Sequence of chain 1.A:
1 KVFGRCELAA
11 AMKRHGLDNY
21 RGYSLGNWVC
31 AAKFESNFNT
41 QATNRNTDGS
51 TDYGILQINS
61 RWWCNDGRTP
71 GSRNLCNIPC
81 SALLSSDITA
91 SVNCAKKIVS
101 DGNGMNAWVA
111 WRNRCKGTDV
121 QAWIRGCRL

Binding-site contacts:
Ligand atom C8 contacts residue TRP108 of chain 1.A at 3.6 Å (hydrophobic).
Ligand atom O1 contacts residue GLU35 of chain 1.A at 2.8 Å (salt-bridge).
Ligand atom O1 contacts residue ALA107 of chain 1.A at 3.8 Å.
Ligand atom C8 contacts residue ILE98 of chain 1.A at 3.8 Å (hydrophobic).
Ligand atom C7 contacts residue TRP108 of chain 1.A at 4.1 Å (hydrophobic).
Ligand atom O6 contacts residue VAL109 of chain 1.A at 3.9 Å.
Ligand atom C2 contacts residue GLN57 of chain 1.A at 3.2 Å.
Ligand atom C5 contacts residue VAL109 of chain 1.A at 3.7 Å (hydrophobic).
Ligand atom N2 contacts residue TRP108 of chain 1.A at 4.0 Å.
Ligand atom C2 contacts residue ALA107 of chain 1.A at 3.9 Å (hydrophobic).
Ligand atom C7 contacts residue GLN57 of chain 1.A at 3.8 Å.
Ligand atom O5 contacts residue VAL109 of chain 1.A at 4.1 Å.
Ligand atom C7 contacts residue ASN59 of chain 1.A at 4.2 Å.
Ligand atom C3 contacts residue ASN59 of chain 1.A at 4.0 Å.
Ligand atom O5 contacts residue GLN57 of chain 1.A at 3.7 Å.
Ligand atom O5 contacts residue GLU35 of chain 1.A at 3.6 Å.
Ligand atom C8 contacts residue ALA107 of chain 1.A at 3.4 Å (hydrophobic).
Ligand atom C5 contacts residue ASP52 of chain 1.A at 4.0 Å.
Ligand atom O7 contacts residue ILE58 of chain 1.A at 3.5 Å.
Ligand atom C3 contacts residue ALA107 of chain 1.A at 3.9 Å (hydrophobic).
Ligand atom C1 contacts residue GLU35 of chain 1.A at 3.6 Å.
Ligand atom C7 contacts residue ALA107 of chain 1.A at 3.6 Å (hydrophobic).
Ligand atom N2 contacts residue GLN57 of chain 1.A at 3.7 Å.
Ligand atom N2 contacts residue ALA107 of chain 1.A at 3.0 Å (h-bond).
Ligand atom O3 contacts residue ASN59 of chain 1.A at 3.1 Å (h-bond).
Ligand atom C1 contacts residue GLN57 of chain 1.A at 3.2 Å.
Ligand atom O4 contacts residue ASN59 of chain 1.A at 4.0 Å.
Ligand atom O1 contacts residue TRP108 of chain 1.A at 3.5 Å.
Ligand atom C6 contacts residue ASP52 of chain 1.A at 3.2 Å.
Ligand atom O6 contacts residue ASP52 of chain 1.A at 4.2 Å.
Ligand atom C2 contacts residue ASP52 of chain 1.A at 4.2 Å.
Ligand atom O7 contacts residue ASN59 of chain 1.A at 3.0 Å (h-bond).
Ligand atom C4 contacts residue ASN59 of chain 1.A at 3.8 Å.
Ligand atom C6 contacts residue ASN46 of chain 1.A at 3.5 Å.
Ligand atom O6 contacts residue ASN46 of chain 1.A at 3.9 Å.
Ligand atom O7 contacts residue TRP63 of chain 1.A at 3.8 Å.
Ligand atom O7 contacts residue GLN57 of chain 1.A at 3.5 Å (h-bond).
Ligand atom O1 contacts residue VAL109 of chain 1.A at 3.1 Å (h-bond).
Ligand atom C4 contacts residue ASP52 of chain 1.A at 3.6 Å.
Ligand atom O5 contacts residue ASP52 of chain 1.A at 3.9 Å.

A protein and the small-molecule ligand that binds it are described below.
Small molecule (SMILES): CC(=O)N[C@@H]1[C@@H](O)[C@H](O)[C@@H](CO)O[C@@H]1O